Binding-site contacts:
Ligand atom C5 contacts residue ASN153 of chain 1.A at 3.7 Å.
Ligand atom C1 contacts residue ASN153 of chain 1.A at 1.4 Å.
Ligand atom O7 contacts residue ASN153 of chain 1.A at 3.9 Å.
Ligand atom O7 contacts residue ASN227 of chain 1.A at 3.7 Å.
Ligand atom C7 contacts residue ASN227 of chain 1.A at 3.9 Å.
Ligand atom C4 contacts residue ASN153 of chain 1.A at 4.2 Å.
Ligand atom C8 contacts residue ASN227 of chain 1.A at 3.8 Å.
Ligand atom O5 contacts residue ASN153 of chain 1.A at 2.4 Å (h-bond).
Ligand atom C7 contacts residue ASN153 of chain 1.A at 3.5 Å.
Ligand atom C2 contacts residue ASN153 of chain 1.A at 2.2 Å.
Ligand atom C3 contacts residue ASN153 of chain 1.A at 3.6 Å.
Ligand atom N2 contacts residue ASN153 of chain 1.A at 2.7 Å (h-bond).
Ligand atom C8 contacts residue ASN153 of chain 1.A at 4.5 Å.

Sequence of chain 1.A:
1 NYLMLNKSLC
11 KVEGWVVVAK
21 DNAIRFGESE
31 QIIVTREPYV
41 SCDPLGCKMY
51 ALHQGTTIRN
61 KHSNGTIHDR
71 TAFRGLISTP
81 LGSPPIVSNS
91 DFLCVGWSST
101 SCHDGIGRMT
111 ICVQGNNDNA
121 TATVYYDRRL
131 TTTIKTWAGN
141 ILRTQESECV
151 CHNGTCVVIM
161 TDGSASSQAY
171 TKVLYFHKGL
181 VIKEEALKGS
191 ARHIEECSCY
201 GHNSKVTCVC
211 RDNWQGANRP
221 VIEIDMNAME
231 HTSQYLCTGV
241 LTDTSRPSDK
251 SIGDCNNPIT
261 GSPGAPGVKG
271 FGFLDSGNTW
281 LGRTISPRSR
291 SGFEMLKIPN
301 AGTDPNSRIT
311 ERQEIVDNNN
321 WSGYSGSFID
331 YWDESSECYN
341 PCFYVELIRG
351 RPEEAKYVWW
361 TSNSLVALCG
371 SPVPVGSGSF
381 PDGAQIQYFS

A small-molecule ligand and the protein it binds are described below.
Small molecule (SMILES): CC(=O)N[C@H]1[C@H](O[C@H]2[C@H](O)[C@@H](NC(C)=O)CO[C@@H]2CO)O[C@H](CO)[C@@H](O)[C@@H]1O